Binding-site contacts:
Ligand atom O18 contacts residue TRP208 of chain 1.A at 3.6 Å.
Ligand atom N20 contacts residue ZN1 of chain 1.B at 2.0 Å.
Ligand atom S7 contacts residue DMS1 of chain 1.D at 3.4 Å.
Ligand atom O10 contacts residue DMS1 of chain 1.D at 3.0 Å (h-bond).
Ligand atom S17 contacts residue HIS119 of chain 1.A at 4.0 Å.
Ligand atom C16 contacts residue GLN92 of chain 1.A at 3.9 Å.
Ligand atom C15 contacts residue HIS94 of chain 1.A at 4.0 Å.
Ligand atom O19 contacts residue ZN1 of chain 1.B at 3.1 Å.
Ligand atom S17 contacts residue ZN1 of chain 1.B at 3.1 Å.
Ligand atom S17 contacts residue HIS94 of chain 1.A at 3.9 Å.
Ligand atom C14 contacts residue HIS94 of chain 1.A at 4.0 Å.
Ligand atom O18 contacts residue LEU197 of chain 1.A at 3.3 Å.
Ligand atom O19 contacts residue HIS119 of chain 1.A at 3.5 Å (h-bond).
Ligand atom O19 contacts residue TRP208 of chain 1.A at 4.0 Å.
Ligand atom C14 contacts residue LEU197 of chain 1.A at 3.9 Å (hydrophobic).
Ligand atom C9 contacts residue DMS1 of chain 1.D at 4.0 Å.
Ligand atom O10 contacts residue PHE130 of chain 1.A at 3.3 Å.
Ligand atom N20 contacts residue THR198 of chain 1.A at 2.8 Å (h-bond).
Ligand atom C2 contacts residue DMS1 of chain 1.D at 3.6 Å.
Ligand atom N20 contacts residue HIS94 of chain 1.A at 3.4 Å (h-bond).
Ligand atom O18 contacts residue THR198 of chain 1.A at 3.0 Å (h-bond).
Ligand atom C15 contacts residue LEU197 of chain 1.A at 3.9 Å (hydrophobic).
Ligand atom O19 contacts residue VAL121 of chain 1.A at 3.8 Å.
Ligand atom C13 contacts residue THR199 of chain 1.A at 3.5 Å.
Ligand atom N1 contacts residue PRO201 of chain 1.A at 3.5 Å.
Ligand atom C13 contacts residue LEU197 of chain 1.A at 4.0 Å (hydrophobic).
Ligand atom N20 contacts residue HIS119 of chain 1.A at 3.5 Å (h-bond).
Ligand atom C6 contacts residue PRO201 of chain 1.A at 3.7 Å (hydrophobic).
Ligand atom C16 contacts residue LEU197 of chain 1.A at 3.9 Å (hydrophobic).
Ligand atom C5 contacts residue VAL134 of chain 1.A at 4.0 Å (hydrophobic).
Ligand atom O18 contacts residue SER196 of chain 1.A at 4.0 Å.
Ligand atom N20 contacts residue HIS96 of chain 1.A at 3.4 Å (h-bond).
Ligand atom O19 contacts residue VAL142 of chain 1.A at 3.7 Å.
Ligand atom N1 contacts residue LEU197 of chain 1.A at 4.0 Å.
Ligand atom C12 contacts residue THR199 of chain 1.A at 3.3 Å.
Ligand atom C15 contacts residue VAL121 of chain 1.A at 3.8 Å (hydrophobic).
Ligand atom C6 contacts residue LEU197 of chain 1.A at 4.1 Å (hydrophobic).
Ligand atom N3 contacts residue DMS1 of chain 1.D at 3.6 Å.
Ligand atom S17 contacts residue THR198 of chain 1.A at 3.9 Å.
Ligand atom O19 contacts residue HIS94 of chain 1.A at 3.3 Å.

This small molecule binds to this protein.
Small molecule (SMILES): NS(=O)(=O)c1ccc(C(=O)CSc2ncccn2)cc1

Sequence of chain 1.A:
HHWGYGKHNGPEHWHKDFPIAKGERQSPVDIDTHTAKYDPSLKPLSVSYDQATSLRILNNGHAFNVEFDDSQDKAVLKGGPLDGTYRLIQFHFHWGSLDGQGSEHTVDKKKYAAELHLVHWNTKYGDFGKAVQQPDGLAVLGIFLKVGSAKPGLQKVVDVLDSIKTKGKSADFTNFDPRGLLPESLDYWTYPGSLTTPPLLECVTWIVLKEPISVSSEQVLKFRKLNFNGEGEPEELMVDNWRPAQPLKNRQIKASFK